Sequence of chain 22.F:
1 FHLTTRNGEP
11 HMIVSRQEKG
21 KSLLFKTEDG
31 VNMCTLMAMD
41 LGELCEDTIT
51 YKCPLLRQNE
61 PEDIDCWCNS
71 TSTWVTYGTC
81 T

The small molecule below binds the protein below.
Small molecule (SMILES): CC(=O)N[C@@H]1[C@@H](O)[C@H](O)[C@@H](CO)O[C@H]1O

Sequence of chain 22.E:
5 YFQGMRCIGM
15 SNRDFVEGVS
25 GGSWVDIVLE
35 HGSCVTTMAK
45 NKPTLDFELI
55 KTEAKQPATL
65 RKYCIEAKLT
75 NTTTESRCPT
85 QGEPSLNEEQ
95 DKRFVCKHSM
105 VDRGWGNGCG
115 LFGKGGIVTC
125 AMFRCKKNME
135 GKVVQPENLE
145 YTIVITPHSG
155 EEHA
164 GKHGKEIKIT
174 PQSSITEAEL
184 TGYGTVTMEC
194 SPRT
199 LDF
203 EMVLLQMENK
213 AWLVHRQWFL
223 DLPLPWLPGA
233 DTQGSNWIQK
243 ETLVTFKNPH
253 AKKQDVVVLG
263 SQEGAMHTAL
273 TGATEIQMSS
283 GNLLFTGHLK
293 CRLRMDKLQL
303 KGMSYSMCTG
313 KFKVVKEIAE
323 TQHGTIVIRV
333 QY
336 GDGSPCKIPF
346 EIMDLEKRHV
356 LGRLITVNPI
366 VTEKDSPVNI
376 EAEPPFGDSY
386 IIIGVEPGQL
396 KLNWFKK

Binding-site contacts:
Ligand atom O6 contacts residue GLU46 of chain 22.F at 3.8 Å.
Ligand atom O4 contacts residue NAG1 of chain 22.Z at 1.6 Å.
Ligand atom C3 contacts residue NAG1 of chain 22.Z at 3.3 Å.
Ligand atom C3 contacts residue ASN75 of chain 22.E at 3.5 Å.
Ligand atom O5 contacts residue THR48 of chain 22.F at 4.0 Å.
Ligand atom C6 contacts residue CYS45 of chain 22.F at 4.4 Å (hydrophobic).
Ligand atom O6 contacts residue CYS45 of chain 22.F at 3.4 Å (h-bond).
Ligand atom C5 contacts residue NAG1 of chain 22.Z at 3.7 Å.
Ligand atom C8 contacts residue PHE98 of chain 22.E at 3.6 Å (hydrophobic).
Ligand atom C8 contacts residue MET126 of chain 22.E at 3.7 Å (hydrophobic).
Ligand atom C5 contacts residue ASN75 of chain 22.E at 3.2 Å.
Ligand atom O7 contacts residue MET126 of chain 22.E at 3.1 Å.
Ligand atom C4 contacts residue ASN75 of chain 22.E at 4.0 Å.
Ligand atom O6 contacts residue ASN75 of chain 22.E at 3.8 Å.
Ligand atom C6 contacts residue ASN75 of chain 22.E at 3.8 Å.
Ligand atom O5 contacts residue ASN75 of chain 22.E at 2.1 Å (h-bond).
Ligand atom C2 contacts residue NAG1 of chain 22.Z at 4.1 Å.
Ligand atom O7 contacts residue ASN75 of chain 22.E at 3.2 Å (h-bond).
Ligand atom N2 contacts residue ASN75 of chain 22.E at 3.0 Å (h-bond).
Ligand atom C7 contacts residue ASN75 of chain 22.E at 2.8 Å.
Ligand atom C7 contacts residue MET126 of chain 22.E at 3.8 Å (hydrophobic).
Ligand atom O3 contacts residue NAG1 of chain 22.Z at 2.4 Å (h-bond).
Ligand atom C2 contacts residue ASN75 of chain 22.E at 2.6 Å.
Ligand atom C8 contacts residue ASN75 of chain 22.E at 3.0 Å.
Ligand atom C1 contacts residue ASN75 of chain 22.E at 1.3 Å.
Ligand atom O6 contacts residue THR48 of chain 22.F at 4.0 Å.
Ligand atom O6 contacts residue NAG1 of chain 22.Z at 4.1 Å.
Ligand atom C6 contacts residue NAG1 of chain 22.Z at 3.4 Å.
Ligand atom C4 contacts residue NAG1 of chain 22.Z at 2.9 Å.
Ligand atom C6 contacts residue THR48 of chain 22.F at 4.4 Å.